Sequence of chain 1.D:
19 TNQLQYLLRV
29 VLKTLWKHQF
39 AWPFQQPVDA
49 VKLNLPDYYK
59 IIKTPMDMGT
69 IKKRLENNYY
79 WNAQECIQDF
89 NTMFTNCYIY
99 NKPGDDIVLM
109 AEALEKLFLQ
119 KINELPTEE

Binding-site contacts:
Ligand atom C39 contacts residue TYR47 of chain 1.C at 3.5 Å (hydrophobic).
Ligand atom C13 contacts residue TYR47 of chain 1.C at 3.5 Å (hydrophobic).
Ligand atom N36 contacts residue TYR61 of chain 1.C at 3.6 Å.
Ligand atom C22 contacts residue ILE58 of chain 1.C at 3.6 Å (hydrophobic).
Ligand atom O32 contacts residue SER60 of chain 1.C at 2.8 Å (h-bond).
Ligand atom C14 contacts residue ILE58 of chain 1.C at 3.2 Å (hydrophobic).
Ligand atom N62 contacts residue TRP40 of chain 1.D at 3.4 Å.
Ligand atom C29 contacts residue HIS64 of chain 1.C at 3.6 Å.
Ligand atom C48 contacts residue ILE105 of chain 1.D at 3.6 Å (hydrophobic).
Ligand atom C50 contacts residue ASN99 of chain 1.D at 3.6 Å.
Ligand atom C19 contacts residue ARG56 of chain 1.C at 3.3 Å.
Ligand atom C13 contacts residue ILE58 of chain 1.C at 3.4 Å (hydrophobic).
Ligand atom C30 contacts residue TYR47 of chain 1.C at 3.5 Å (hydrophobic).
Ligand atom O35 contacts residue ASP104 of chain 1.D at 3.6 Å.
Ligand atom C6 contacts residue MET108 of chain 1.D at 3.3 Å (hydrophobic).
Ligand atom C21 contacts residue ILE58 of chain 1.C at 3.5 Å (hydrophobic).
Ligand atom C29 contacts residue TRP37 of chain 1.C at 3.5 Å (hydrophobic).
Ligand atom C40 contacts residue PHE38 of chain 1.D at 3.4 Å (hydrophobic).
Ligand atom C66 contacts residue GLN44 of chain 1.D at 3.1 Å.
Ligand atom C9 contacts residue TYR61 of chain 1.C at 3.3 Å (hydrophobic).
Ligand atom C67 contacts residue ARG18 of chain 1.C at 3.6 Å.
Ligand atom C48 contacts residue ASN99 of chain 1.D at 3.4 Å.
Ligand atom O27 contacts residue TYR47 of chain 1.C at 2.8 Å (h-bond).
Ligand atom N24 contacts residue HIS59 of chain 1.C at 3.3 Å.
Ligand atom C51 contacts residue ASN99 of chain 1.D at 3.2 Å.
Ligand atom O10 contacts residue HIS64 of chain 1.C at 3.0 Å.
Ligand atom O10 contacts residue TYR61 of chain 1.C at 3.6 Å.
Ligand atom C8 contacts residue TYR61 of chain 1.C at 3.3 Å (hydrophobic).
Ligand atom C59 contacts residue PRO41 of chain 1.D at 3.3 Å (hydrophobic).
Ligand atom C14 contacts residue TYR47 of chain 1.C at 3.4 Å (hydrophobic).
Ligand atom C19 contacts residue PRO48 of chain 1.C at 3.0 Å (hydrophobic).
Ligand atom C25 contacts residue TYR47 of chain 1.C at 3.6 Å (hydrophobic).
Ligand atom C57 contacts residue MET66 of chain 1.D at 3.4 Å (hydrophobic).
Ligand atom O53 contacts residue ASN99 of chain 1.D at 2.5 Å (h-bond).
Ligand atom C58 contacts residue LEU51 of chain 1.D at 3.5 Å (hydrophobic).
Ligand atom O32 contacts residue HIS64 of chain 1.C at 2.6 Å (h-bond).
Ligand atom S18 contacts residue TYR47 of chain 1.C at 3.5 Å.
Ligand atom N20 contacts residue ARG56 of chain 1.C at 2.5 Å (salt-bridge).
Ligand atom C56 contacts residue PHE42 of chain 1.D at 3.5 Å (hydrophobic).
Ligand atom C21 contacts residue ARG56 of chain 1.C at 3.5 Å.

Sequence of chain 1.C:
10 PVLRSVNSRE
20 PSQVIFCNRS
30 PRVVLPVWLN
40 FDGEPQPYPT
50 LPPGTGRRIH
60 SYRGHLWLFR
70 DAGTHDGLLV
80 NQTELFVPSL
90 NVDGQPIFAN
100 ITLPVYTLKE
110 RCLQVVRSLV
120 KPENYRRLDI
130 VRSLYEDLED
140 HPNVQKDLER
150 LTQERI

A protein and the small-molecule ligand that binds it are described below.
Small molecule (SMILES): Cc1ncsc1-c1ccc(CNC(=O)[C@@H]2C[C@@H](O)CN2C(=O)[C@@H](NC(=O)CCC2CCN(c3nc(N(C)CCC(=O)NC4CC4)nc(N(C)Cc4c(C)nn(C)c4C)n3)CC2)C(C)(C)C)cc1